This protein binds this small molecule.
Small molecule (SMILES): O=P(O)(O)OC[C@H]1O[C@](O)(CO)[C@@H](O)[C@@H]1O

Sequence of chain 1.A:
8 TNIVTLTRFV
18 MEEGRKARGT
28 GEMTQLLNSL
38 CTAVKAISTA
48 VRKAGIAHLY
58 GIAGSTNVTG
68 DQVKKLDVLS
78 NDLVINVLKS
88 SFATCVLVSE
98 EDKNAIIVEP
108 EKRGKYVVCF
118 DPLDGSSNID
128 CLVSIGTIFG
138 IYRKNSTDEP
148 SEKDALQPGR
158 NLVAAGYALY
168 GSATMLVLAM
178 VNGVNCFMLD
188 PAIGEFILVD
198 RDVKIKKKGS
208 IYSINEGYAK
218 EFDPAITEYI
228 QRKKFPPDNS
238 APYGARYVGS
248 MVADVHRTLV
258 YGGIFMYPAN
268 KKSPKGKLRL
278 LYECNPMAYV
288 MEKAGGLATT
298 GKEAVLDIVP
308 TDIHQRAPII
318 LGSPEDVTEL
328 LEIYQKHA

Binding-site contacts:
Ligand atom P contacts residue ASN212 of chain 1.A at 3.6 Å.
Ligand atom O1 contacts residue PO31 of chain 1.C at 2.7 Å (h-bond).
Ligand atom C6 contacts residue TYR244 of chain 1.A at 3.6 Å (hydrophobic).
Ligand atom O5 contacts residue LYS274 of chain 1.A at 3.0 Å (salt-bridge).
Ligand atom O6 contacts residue TYR264 of chain 1.A at 3.4 Å.
Ligand atom O2P contacts residue ASN212 of chain 1.A at 3.9 Å.
Ligand atom P contacts residue TYR215 of chain 1.A at 3.9 Å.
Ligand atom P contacts residue TYR244 of chain 1.A at 3.8 Å.
Ligand atom O4 contacts residue MET248 of chain 1.A at 3.3 Å (h-bond).
Ligand atom C3 contacts residue MET248 of chain 1.A at 3.6 Å (hydrophobic).
Ligand atom C3 contacts residue ASP121 of chain 1.A at 3.5 Å.
Ligand atom O1 contacts residue ARG276 of chain 1.A at 3.1 Å (salt-bridge).
Ligand atom C3 contacts residue LEU275 of chain 1.A at 3.9 Å (hydrophobic).
Ligand atom O6 contacts residue LYS274 of chain 1.A at 3.3 Å (salt-bridge).
Ligand atom C4 contacts residue MET248 of chain 1.A at 3.5 Å (hydrophobic).
Ligand atom O3P contacts residue ARG243 of chain 2.A at 3.5 Å (salt-bridge).
Ligand atom O1P contacts residue TYR215 of chain 1.A at 2.5 Å (h-bond).
Ligand atom O2 contacts residue PO31 of chain 1.C at 3.0 Å (h-bond).
Ligand atom C1 contacts residue MG1 of chain 1.F at 3.7 Å.
Ligand atom O1 contacts residue LYS274 of chain 1.A at 3.4 Å.
Ligand atom P contacts residue TYR264 of chain 1.A at 3.7 Å.
Ligand atom C1 contacts residue LEU275 of chain 1.A at 3.8 Å (hydrophobic).
Ligand atom O2 contacts residue GLY122 of chain 1.A at 3.7 Å.
Ligand atom O6 contacts residue TYR244 of chain 1.A at 3.9 Å.
Ligand atom C2 contacts residue PO31 of chain 1.C at 3.8 Å.
Ligand atom O3 contacts residue SER247 of chain 1.A at 3.7 Å.
Ligand atom C1 contacts residue PO31 of chain 1.C at 3.4 Å.
Ligand atom O3 contacts residue ASP121 of chain 1.A at 2.6 Å (salt-bridge).
Ligand atom O3P contacts residue ASN212 of chain 1.A at 2.8 Å (h-bond).
Ligand atom O3 contacts residue MET248 of chain 1.A at 2.9 Å (h-bond).
Ligand atom C1 contacts residue GLU280 of chain 1.A at 3.4 Å.
Ligand atom O1P contacts residue TYR264 of chain 1.A at 2.5 Å (h-bond).
Ligand atom O3 contacts residue GLY122 of chain 1.A at 3.6 Å.
Ligand atom C6 contacts residue GLY246 of chain 1.A at 3.6 Å.
Ligand atom C1 contacts residue ARG276 of chain 1.A at 3.5 Å.
Ligand atom O2P contacts residue ARG243 of chain 2.A at 2.7 Å (salt-bridge).
Ligand atom O3P contacts residue TYR264 of chain 1.A at 3.8 Å.
Ligand atom C4 contacts residue GLY246 of chain 1.A at 3.2 Å.
Ligand atom P contacts residue ARG243 of chain 2.A at 3.9 Å.
Ligand atom O3P contacts residue TYR244 of chain 1.A at 2.6 Å (h-bond).

Sequence of chain 2.A:
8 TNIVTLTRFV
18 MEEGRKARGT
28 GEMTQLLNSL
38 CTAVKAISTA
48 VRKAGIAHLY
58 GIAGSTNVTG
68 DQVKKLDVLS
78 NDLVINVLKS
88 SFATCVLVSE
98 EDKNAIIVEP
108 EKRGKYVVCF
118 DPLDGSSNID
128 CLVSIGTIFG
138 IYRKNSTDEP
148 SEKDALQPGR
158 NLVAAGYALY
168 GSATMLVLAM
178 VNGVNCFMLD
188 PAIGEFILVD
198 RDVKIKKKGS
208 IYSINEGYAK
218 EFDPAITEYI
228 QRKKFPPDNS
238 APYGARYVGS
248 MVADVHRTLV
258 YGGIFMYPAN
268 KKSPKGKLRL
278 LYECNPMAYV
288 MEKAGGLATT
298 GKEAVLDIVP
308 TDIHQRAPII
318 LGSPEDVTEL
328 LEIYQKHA